Sequence of chain 1.D:
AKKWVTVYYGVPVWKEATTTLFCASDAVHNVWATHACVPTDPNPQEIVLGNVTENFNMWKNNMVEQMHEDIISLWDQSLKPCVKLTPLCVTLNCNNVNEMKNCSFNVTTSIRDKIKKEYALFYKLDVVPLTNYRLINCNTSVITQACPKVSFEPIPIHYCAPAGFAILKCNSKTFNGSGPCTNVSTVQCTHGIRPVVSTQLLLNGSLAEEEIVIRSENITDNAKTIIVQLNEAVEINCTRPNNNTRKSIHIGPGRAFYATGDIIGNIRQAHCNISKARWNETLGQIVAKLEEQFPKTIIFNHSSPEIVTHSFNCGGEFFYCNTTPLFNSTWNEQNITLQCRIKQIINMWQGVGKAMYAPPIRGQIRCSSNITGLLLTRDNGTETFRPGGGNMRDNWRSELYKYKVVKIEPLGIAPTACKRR

The protein below binds the small molecule below.
Small molecule (SMILES): CC(=O)N[C@@H]1[C@@H](O)[C@H](O)[C@@H](CO)O[C@H]1O

Binding-site contacts:
Ligand atom C7 contacts residue ASN257 of chain 1.D at 3.2 Å.
Ligand atom C2 contacts residue THR259 of chain 1.D at 4.4 Å.
Ligand atom C8 contacts residue ASN257 of chain 1.D at 4.4 Å.
Ligand atom O5 contacts residue ASN257 of chain 1.D at 2.4 Å (h-bond).
Ligand atom C1 contacts residue ASP260 of chain 1.D at 4.3 Å.
Ligand atom C3 contacts residue ASN257 of chain 1.D at 3.8 Å.
Ligand atom O6 contacts residue ASP260 of chain 1.D at 3.7 Å.
Ligand atom O5 contacts residue ASP260 of chain 1.D at 3.8 Å.
Ligand atom O7 contacts residue ASN257 of chain 1.D at 3.1 Å (h-bond).
Ligand atom N2 contacts residue ASN257 of chain 1.D at 2.9 Å (h-bond).
Ligand atom C1 contacts residue THR259 of chain 1.D at 3.3 Å.
Ligand atom C4 contacts residue ASN257 of chain 1.D at 4.2 Å.
Ligand atom C1 contacts residue ASN257 of chain 1.D at 1.4 Å.
Ligand atom C5 contacts residue THR259 of chain 1.D at 4.2 Å.
Ligand atom O6 contacts residue THR259 of chain 1.D at 3.9 Å.
Ligand atom C5 contacts residue ASN257 of chain 1.D at 3.7 Å.
Ligand atom C2 contacts residue ASN257 of chain 1.D at 2.4 Å.
Ligand atom O5 contacts residue THR259 of chain 1.D at 3.8 Å.